Sequence of chain 2.B:
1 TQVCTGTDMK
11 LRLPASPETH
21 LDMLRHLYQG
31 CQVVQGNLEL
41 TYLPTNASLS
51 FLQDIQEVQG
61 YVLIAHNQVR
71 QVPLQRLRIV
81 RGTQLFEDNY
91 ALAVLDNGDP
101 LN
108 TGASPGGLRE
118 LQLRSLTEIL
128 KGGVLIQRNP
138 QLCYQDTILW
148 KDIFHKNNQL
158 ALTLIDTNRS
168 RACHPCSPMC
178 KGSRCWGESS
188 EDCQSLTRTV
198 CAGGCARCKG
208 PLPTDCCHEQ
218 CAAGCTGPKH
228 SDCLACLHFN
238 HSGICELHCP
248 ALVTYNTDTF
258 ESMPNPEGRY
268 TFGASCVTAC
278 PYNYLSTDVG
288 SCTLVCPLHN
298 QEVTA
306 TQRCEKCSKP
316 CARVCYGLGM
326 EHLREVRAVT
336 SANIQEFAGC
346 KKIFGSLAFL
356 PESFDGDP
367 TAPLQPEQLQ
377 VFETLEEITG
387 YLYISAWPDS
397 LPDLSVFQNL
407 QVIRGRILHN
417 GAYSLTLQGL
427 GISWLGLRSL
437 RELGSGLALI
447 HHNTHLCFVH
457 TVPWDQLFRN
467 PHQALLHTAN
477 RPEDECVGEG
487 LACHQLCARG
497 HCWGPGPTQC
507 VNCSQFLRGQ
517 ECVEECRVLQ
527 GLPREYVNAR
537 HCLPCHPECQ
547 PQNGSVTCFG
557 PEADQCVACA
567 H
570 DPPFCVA

Binding-site contacts:
Ligand atom C7 contacts residue CYS233 of chain 2.B at 4.2 Å (hydrophobic).
Ligand atom C5 contacts residue GLY240 of chain 2.B at 4.0 Å.
Ligand atom C8 contacts residue ASN237 of chain 2.B at 3.5 Å.
Ligand atom C2 contacts residue ASN237 of chain 2.B at 2.5 Å.
Ligand atom O5 contacts residue GLY240 of chain 2.B at 4.1 Å.
Ligand atom C4 contacts residue ASN237 of chain 2.B at 4.3 Å.
Ligand atom C6 contacts residue GLY240 of chain 2.B at 4.4 Å.
Ligand atom C8 contacts residue CYS233 of chain 2.B at 4.1 Å (hydrophobic).
Ligand atom O7 contacts residue ALA232 of chain 2.B at 3.5 Å.
Ligand atom N2 contacts residue ASN237 of chain 2.B at 2.8 Å (h-bond).
Ligand atom O7 contacts residue CYS230 of chain 2.B at 4.4 Å.
Ligand atom C3 contacts residue ASN237 of chain 2.B at 3.8 Å.
Ligand atom O7 contacts residue LEU231 of chain 2.B at 3.5 Å (h-bond).
Ligand atom O7 contacts residue CYS233 of chain 2.B at 3.8 Å.
Ligand atom C1 contacts residue GLY240 of chain 2.B at 4.3 Å.
Ligand atom C8 contacts residue GLY240 of chain 2.B at 3.9 Å.
Ligand atom C7 contacts residue ASN237 of chain 2.B at 3.3 Å.
Ligand atom C5 contacts residue ASN237 of chain 2.B at 3.7 Å.
Ligand atom O5 contacts residue ASN237 of chain 2.B at 2.4 Å (h-bond).
Ligand atom O6 contacts residue GLN32 of chain 2.B at 4.1 Å.
Ligand atom O6 contacts residue SER239 of chain 2.B at 4.4 Å.
Ligand atom O6 contacts residue GLY240 of chain 2.B at 4.0 Å.
Ligand atom O7 contacts residue ASN237 of chain 2.B at 4.2 Å.
Ligand atom C1 contacts residue ASN237 of chain 2.B at 1.4 Å.

This small molecule binds to this protein.
Small molecule (SMILES): CC(=O)N[C@H]1[C@H](O[C@H]2[C@H](O)[C@@H](NC(C)=O)CO[C@@H]2CO)O[C@H](CO)[C@@H](O[C@@H]2O[C@H](CO)[C@@H](O)[C@H](O[C@H]3O[C@H](CO)[C@@H](O)[C@H](O)[C@@H]3O)[C@@H]2O)[C@@H]1O